Binding-site contacts:
Ligand atom C5 contacts residue ASN271 of chain 1.C at 3.7 Å.
Ligand atom C7 contacts residue LEU228 of chain 1.C at 3.5 Å (hydrophobic).
Ligand atom C3 contacts residue ASN271 of chain 1.C at 3.8 Å.
Ligand atom C8 contacts residue SER232 of chain 1.C at 3.3 Å.
Ligand atom C8 contacts residue ASP230 of chain 1.C at 3.8 Å.
Ligand atom C8 contacts residue LEU228 of chain 1.C at 3.6 Å (hydrophobic).
Ligand atom C7 contacts residue PHE445 of chain 1.C at 3.9 Å (hydrophobic).
Ligand atom C7 contacts residue ASP230 of chain 1.C at 3.8 Å.
Ligand atom C8 contacts residue TYR446 of chain 1.C at 3.9 Å (hydrophobic).
Ligand atom C6 contacts residue HIS442 of chain 1.C at 3.3 Å.
Ligand atom O6 contacts residue HIS442 of chain 1.C at 3.9 Å.
Ligand atom C7 contacts residue ASN271 of chain 1.C at 3.8 Å.
Ligand atom O5 contacts residue ASN271 of chain 1.C at 2.4 Å (h-bond).
Ligand atom C8 contacts residue PHE445 of chain 1.C at 3.6 Å (hydrophobic).
Ligand atom C6 contacts residue SER443 of chain 1.C at 3.7 Å.
Ligand atom O3 contacts residue 06S1 of chain 1.X at 3.6 Å.
Ligand atom O6 contacts residue ASP440 of chain 1.C at 3.0 Å (salt-bridge).
Ligand atom C1 contacts residue ASP230 of chain 1.C at 3.7 Å.
Ligand atom O7 contacts residue LEU228 of chain 1.C at 3.7 Å.
Ligand atom C2 contacts residue ASN444 of chain 1.C at 3.7 Å.
Ligand atom C1 contacts residue ASN271 of chain 1.C at 1.5 Å.
Ligand atom N2 contacts residue ASN271 of chain 1.C at 2.9 Å (h-bond).
Ligand atom O5 contacts residue HIS442 of chain 1.C at 3.8 Å.
Ligand atom O7 contacts residue ASN444 of chain 1.C at 3.2 Å (h-bond).
Ligand atom C2 contacts residue HIS442 of chain 1.C at 3.7 Å.
Ligand atom O7 contacts residue LYS204 of chain 1.C at 3.2 Å (salt-bridge).
Ligand atom N2 contacts residue ASP230 of chain 1.C at 2.9 Å (salt-bridge).
Ligand atom C6 contacts residue 06S1 of chain 1.X at 3.0 Å.
Ligand atom O6 contacts residue HIS442 of chain 1.C at 3.7 Å.
Ligand atom C8 contacts residue 06S1 of chain 1.X at 3.5 Å.
Ligand atom N2 contacts residue 06S1 of chain 1.X at 3.0 Å (h-bond).
Ligand atom O6 contacts residue 06S1 of chain 1.X at 3.5 Å (h-bond).
Ligand atom C2 contacts residue ASN271 of chain 1.C at 2.5 Å.
Ligand atom C2 contacts residue ASP230 of chain 1.C at 3.8 Å.
Ligand atom C3 contacts residue 06S1 of chain 1.X at 3.6 Å.
Ligand atom C7 contacts residue 06S1 of chain 1.X at 3.7 Å.
Ligand atom O4 contacts residue PHE206 of chain 1.C at 3.6 Å.
Ligand atom O7 contacts residue PHE445 of chain 1.C at 2.8 Å (h-bond).
Ligand atom C8 contacts residue SER208 of chain 1.C at 3.6 Å.
Ligand atom N2 contacts residue SER232 of chain 1.C at 3.8 Å.

Sequence of chain 1.C:
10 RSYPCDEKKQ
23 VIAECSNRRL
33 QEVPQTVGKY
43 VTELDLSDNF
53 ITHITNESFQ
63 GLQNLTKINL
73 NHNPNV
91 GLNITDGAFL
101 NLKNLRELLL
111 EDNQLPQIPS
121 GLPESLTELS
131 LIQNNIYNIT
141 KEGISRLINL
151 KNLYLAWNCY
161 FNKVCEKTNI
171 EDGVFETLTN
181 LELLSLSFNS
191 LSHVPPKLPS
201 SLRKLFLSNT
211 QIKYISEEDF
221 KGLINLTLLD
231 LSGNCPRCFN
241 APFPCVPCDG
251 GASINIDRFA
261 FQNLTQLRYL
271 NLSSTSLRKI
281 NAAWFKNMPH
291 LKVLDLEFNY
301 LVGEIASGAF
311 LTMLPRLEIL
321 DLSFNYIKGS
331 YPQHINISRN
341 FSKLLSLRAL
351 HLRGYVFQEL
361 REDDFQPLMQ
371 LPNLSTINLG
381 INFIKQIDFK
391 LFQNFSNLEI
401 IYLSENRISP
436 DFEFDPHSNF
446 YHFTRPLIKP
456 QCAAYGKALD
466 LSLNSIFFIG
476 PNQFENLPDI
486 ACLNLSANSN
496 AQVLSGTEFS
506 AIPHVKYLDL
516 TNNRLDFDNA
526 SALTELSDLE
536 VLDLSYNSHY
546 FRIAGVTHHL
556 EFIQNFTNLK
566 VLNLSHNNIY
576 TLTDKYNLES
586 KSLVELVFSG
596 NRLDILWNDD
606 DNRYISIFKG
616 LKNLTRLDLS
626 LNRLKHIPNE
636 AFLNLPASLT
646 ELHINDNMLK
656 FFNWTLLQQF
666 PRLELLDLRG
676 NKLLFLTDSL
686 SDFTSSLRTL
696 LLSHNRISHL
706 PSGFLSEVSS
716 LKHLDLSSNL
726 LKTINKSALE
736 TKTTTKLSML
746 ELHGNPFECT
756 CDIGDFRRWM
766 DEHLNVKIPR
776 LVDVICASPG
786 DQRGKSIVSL

A protein and the small-molecule ligand that binds it are described below.
Small molecule (SMILES): CC(=O)N[C@H]1[C@H](O[C@H]2[C@H](O)[C@@H](NC(C)=O)CO[C@@H]2CO)O[C@H](CO)[C@@H](O[C@@H]2O[C@H](CO[C@H]3O[C@H](CO)[C@@H](O)[C@H](O)[C@@H]3O)[C@@H](O)[C@H](O[C@H]3O[C@H](CO)[C@@H](O)[C@H](O)[C@@H]3O)[C@@H]2O)[C@@H]1O